Binding-site contacts:
Ligand atom OXT contacts residue ASN166 of chain 3.A at 2.9 Å (h-bond).
Ligand atom OXT contacts residue MET235 of chain 3.A at 4.2 Å.
Ligand atom CD contacts residue LEU271 of chain 3.A at 3.6 Å (hydrophobic).
Ligand atom N contacts residue ILE167 of chain 3.A at 4.0 Å.
Ligand atom C contacts residue MET235 of chain 3.A at 3.8 Å (hydrophobic).
Ligand atom CG contacts residue MET235 of chain 3.A at 4.3 Å (hydrophobic).
Ligand atom CB contacts residue ASN166 of chain 3.A at 4.0 Å.
Ligand atom CD contacts residue HIS135 of chain 3.A at 4.2 Å.
Ligand atom N contacts residue ASP230 of chain 3.A at 2.7 Å (salt-bridge).
Ligand atom OXT contacts residue LEU130 of chain 3.A at 3.8 Å.
Ligand atom CB contacts residue ASP230 of chain 3.A at 3.7 Å.
Ligand atom N contacts residue ASN165 of chain 3.A at 3.4 Å (h-bond).
Ligand atom CB contacts residue LEU130 of chain 3.A at 3.8 Å (hydrophobic).
Ligand atom CD contacts residue CP1 of chain 3.C at 3.3 Å.
Ligand atom N contacts residue THR231 of chain 3.A at 4.5 Å.
Ligand atom CD contacts residue LEU130 of chain 3.A at 3.7 Å (hydrophobic).
Ligand atom OXT contacts residue SER234 of chain 3.A at 3.5 Å (h-bond).
Ligand atom CG contacts residue CYS270 of chain 3.A at 4.4 Å (hydrophobic).
Ligand atom CA contacts residue THR231 of chain 3.A at 4.1 Å.
Ligand atom CG contacts residue CP1 of chain 3.C at 4.3 Å.
Ligand atom CG contacts residue PRO272 of chain 3.A at 4.4 Å (hydrophobic).
Ligand atom CA contacts residue SER234 of chain 3.A at 3.5 Å.
Ligand atom N contacts residue SER234 of chain 3.A at 2.9 Å (h-bond).
Ligand atom CA contacts residue ASP230 of chain 3.A at 3.4 Å.
Ligand atom C contacts residue ASN166 of chain 3.A at 4.0 Å.
Ligand atom CD contacts residue CYS270 of chain 3.A at 4.2 Å (hydrophobic).
Ligand atom CA contacts residue ASN166 of chain 3.A at 3.8 Å.
Ligand atom O contacts residue MET235 of chain 3.A at 2.9 Å (h-bond).
Ligand atom CD contacts residue ARG108 of chain 3.A at 4.4 Å.
Ligand atom CB contacts residue ILE167 of chain 3.A at 4.0 Å (hydrophobic).
Ligand atom C contacts residue LEU130 of chain 3.A at 4.2 Å (hydrophobic).
Ligand atom CG contacts residue LEU271 of chain 3.A at 4.1 Å (hydrophobic).
Ligand atom CB contacts residue CYS270 of chain 3.A at 4.1 Å (hydrophobic).
Ligand atom CD contacts residue PRO272 of chain 3.A at 4.4 Å (hydrophobic).
Ligand atom N contacts residue ASN166 of chain 3.A at 2.8 Å (h-bond).
Ligand atom C contacts residue SER234 of chain 3.A at 3.4 Å.
Ligand atom CG contacts residue LEU130 of chain 3.A at 3.9 Å (hydrophobic).
Ligand atom O contacts residue SER234 of chain 3.A at 3.5 Å.

A small-molecule ligand and the protein it binds are described below.
Small molecule (SMILES): CCC[C@H](N)C(=O)O

Sequence of chain 3.A:
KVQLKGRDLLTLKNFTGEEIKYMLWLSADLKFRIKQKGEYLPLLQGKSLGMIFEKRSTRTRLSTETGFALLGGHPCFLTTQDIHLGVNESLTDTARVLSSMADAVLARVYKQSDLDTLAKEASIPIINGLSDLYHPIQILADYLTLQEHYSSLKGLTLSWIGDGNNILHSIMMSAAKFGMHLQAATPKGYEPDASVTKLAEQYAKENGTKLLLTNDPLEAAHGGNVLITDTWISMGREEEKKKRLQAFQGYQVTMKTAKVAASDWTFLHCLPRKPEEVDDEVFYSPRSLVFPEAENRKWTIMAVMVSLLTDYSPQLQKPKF